This small molecule binds to this protein.
Small molecule (SMILES): N[C@H](CO)C(=O)O

Binding-site contacts:
Ligand atom CA contacts residue TYR275 of chain 1.C at 3.8 Å (hydrophobic).
Ligand atom O contacts residue TYR301 of chain 1.C at 4.4 Å.
Ligand atom OG contacts residue TYR275 of chain 1.C at 3.0 Å (h-bond).
Ligand atom CB contacts residue SER92 of chain 1.C at 3.3 Å.
Ligand atom O contacts residue VAL95 of chain 1.C at 4.2 Å.
Ligand atom OXT contacts residue TYR275 of chain 1.C at 4.3 Å.
Ligand atom C contacts residue ASN93 of chain 1.C at 3.5 Å.
Ligand atom OXT contacts residue TYR301 of chain 1.C at 2.7 Å (h-bond).
Ligand atom OXT contacts residue ASN93 of chain 1.C at 3.5 Å (h-bond).
Ligand atom OG contacts residue TYR301 of chain 1.C at 4.1 Å.
Ligand atom C contacts residue HIS94 of chain 1.C at 3.7 Å.
Ligand atom C contacts residue LLP65 of chain 1.C at 3.8 Å.
Ligand atom C contacts residue SER92 of chain 1.C at 3.4 Å.
Ligand atom CB contacts residue TYR275 of chain 1.C at 3.9 Å (hydrophobic).
Ligand atom O contacts residue ASN93 of chain 1.C at 2.9 Å (h-bond).
Ligand atom N contacts residue GLY173 of chain 1.C at 3.4 Å.
Ligand atom O contacts residue LLP65 of chain 1.C at 4.1 Å.
Ligand atom OG contacts residue ALA89 of chain 1.C at 3.2 Å (h-bond).
Ligand atom CA contacts residue LLP65 of chain 1.C at 4.3 Å.
Ligand atom OXT contacts residue LLP65 of chain 1.C at 3.3 Å (h-bond).
Ligand atom CB contacts residue ALA89 of chain 1.C at 4.1 Å (hydrophobic).
Ligand atom OXT contacts residue HIS94 of chain 1.C at 4.0 Å.
Ligand atom CB contacts residue TYR301 of chain 1.C at 4.1 Å (hydrophobic).
Ligand atom CA contacts residue TYR301 of chain 1.C at 3.0 Å (hydrophobic).
Ligand atom CA contacts residue SER92 of chain 1.C at 3.9 Å.
Ligand atom O contacts residue HIS94 of chain 1.C at 2.6 Å (h-bond).
Ligand atom OG contacts residue SER92 of chain 1.C at 3.8 Å.
Ligand atom N contacts residue LLP65 of chain 1.C at 3.7 Å.
Ligand atom C contacts residue TYR275 of chain 1.C at 4.4 Å (hydrophobic).
Ligand atom N contacts residue HIS94 of chain 1.C at 4.3 Å.
Ligand atom C contacts residue TYR301 of chain 1.C at 3.2 Å (hydrophobic).
Ligand atom O contacts residue SER92 of chain 1.C at 2.5 Å (h-bond).
Ligand atom CB contacts residue GLY88 of chain 1.C at 3.9 Å.
Ligand atom OG contacts residue GLY88 of chain 1.C at 3.8 Å.
Ligand atom OXT contacts residue SER92 of chain 1.C at 4.3 Å.
Ligand atom N contacts residue TYR301 of chain 1.C at 3.9 Å.

Sequence of chain 1.C:
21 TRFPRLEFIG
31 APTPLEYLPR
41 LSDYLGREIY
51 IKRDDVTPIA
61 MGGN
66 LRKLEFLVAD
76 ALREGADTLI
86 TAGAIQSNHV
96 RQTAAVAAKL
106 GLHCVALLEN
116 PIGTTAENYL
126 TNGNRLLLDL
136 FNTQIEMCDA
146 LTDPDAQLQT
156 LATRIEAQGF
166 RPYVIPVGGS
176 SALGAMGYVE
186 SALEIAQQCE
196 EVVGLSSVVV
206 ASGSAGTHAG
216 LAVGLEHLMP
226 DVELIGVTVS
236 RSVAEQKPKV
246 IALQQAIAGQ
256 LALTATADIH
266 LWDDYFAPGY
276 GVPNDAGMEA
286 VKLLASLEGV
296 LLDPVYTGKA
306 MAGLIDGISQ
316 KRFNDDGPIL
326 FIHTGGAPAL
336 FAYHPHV